Sequence of chain 5.A:
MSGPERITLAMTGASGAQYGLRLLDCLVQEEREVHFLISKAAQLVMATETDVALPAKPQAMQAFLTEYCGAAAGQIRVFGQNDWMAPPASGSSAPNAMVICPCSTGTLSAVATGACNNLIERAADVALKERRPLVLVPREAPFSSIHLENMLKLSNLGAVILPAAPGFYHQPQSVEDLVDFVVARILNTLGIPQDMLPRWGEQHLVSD

Sequence of chain 3.A:
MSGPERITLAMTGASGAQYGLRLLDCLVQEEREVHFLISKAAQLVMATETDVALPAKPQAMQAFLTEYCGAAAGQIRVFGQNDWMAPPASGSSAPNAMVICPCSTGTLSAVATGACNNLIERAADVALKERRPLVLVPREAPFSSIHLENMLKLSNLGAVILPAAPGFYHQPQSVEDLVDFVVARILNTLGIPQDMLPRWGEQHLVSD

Binding-site contacts:
Ligand atom O1 contacts residue SER111 of chain 3.A at 2.9 Å (h-bond).
Ligand atom O2 contacts residue ARG206 of chain 5.A at 2.9 Å (salt-bridge).
Ligand atom O contacts residue LYS150 of chain 3.A at 3.6 Å (salt-bridge).
Ligand atom C4 contacts residue FNR1 of chain 7.D at 3.9 Å.
Ligand atom O2 contacts residue GLY112 of chain 3.A at 2.7 Å (h-bond).
Ligand atom C1 contacts residue TYR190 of chain 5.A at 3.7 Å (hydrophobic).
Ligand atom P1 contacts residue ARG206 of chain 5.A at 3.7 Å.
Ligand atom O contacts residue GLU161 of chain 7.A at 2.6 Å (salt-bridge).
Ligand atom O2 contacts residue SER111 of chain 3.A at 3.6 Å (h-bond).
Ligand atom C5 contacts residue FNR1 of chain 7.D at 3.8 Å.
Ligand atom P1 contacts residue LYS150 of chain 3.A at 3.8 Å.
Ligand atom O1 contacts residue GLY112 of chain 3.A at 3.9 Å.
Ligand atom P1 contacts residue SER111 of chain 3.A at 3.7 Å.
Ligand atom P1 contacts residue ARG160 of chain 7.A at 3.9 Å.
Ligand atom O2 contacts residue GLU161 of chain 7.A at 3.9 Å.
Ligand atom C2 contacts residue ALA110 of chain 3.A at 3.5 Å (hydrophobic).
Ligand atom O contacts residue ARG143 of chain 3.A at 2.9 Å (salt-bridge).
Ligand atom P1 contacts residue GLY112 of chain 3.A at 3.9 Å.
Ligand atom C5 contacts residue TRP221 of chain 5.A at 3.8 Å (hydrophobic).
Ligand atom O3 contacts residue ARG160 of chain 7.A at 3.0 Å (salt-bridge).
Ligand atom C3 contacts residue SER111 of chain 3.A at 3.6 Å.
Ligand atom O1 contacts residue ARG143 of chain 3.A at 3.5 Å (salt-bridge).
Ligand atom C2 contacts residue SER111 of chain 3.A at 3.7 Å.
Ligand atom C4 contacts residue TRP221 of chain 5.A at 3.6 Å (hydrophobic).
Ligand atom O3 contacts residue TYR190 of chain 5.A at 2.7 Å (h-bond).
Ligand atom C3 contacts residue FNR1 of chain 7.D at 3.5 Å.
Ligand atom O3 contacts residue ARG206 of chain 5.A at 2.8 Å (salt-bridge).
Ligand atom P1 contacts residue TYR190 of chain 5.A at 3.8 Å.
Ligand atom C4 contacts residue TRP105 of chain 3.A at 3.2 Å (hydrophobic).
Ligand atom C1 contacts residue FNR1 of chain 7.D at 3.2 Å.
Ligand atom O2 contacts residue LYS150 of chain 3.A at 2.8 Å (salt-bridge).
Ligand atom C1 contacts residue ARG143 of chain 3.A at 3.6 Å.
Ligand atom O1 contacts residue TYR190 of chain 5.A at 3.8 Å.
Ligand atom C5 contacts residue TYR190 of chain 5.A at 3.8 Å (hydrophobic).
Ligand atom P1 contacts residue ARG143 of chain 3.A at 3.7 Å.
Ligand atom C2 contacts residue ARG143 of chain 3.A at 3.6 Å.
Ligand atom O contacts residue ARG160 of chain 7.A at 3.6 Å (salt-bridge).
Ligand atom P1 contacts residue GLU161 of chain 7.A at 3.7 Å.
Ligand atom C2 contacts residue FNR1 of chain 7.D at 3.3 Å.
Ligand atom C5 contacts residue SER111 of chain 3.A at 3.6 Å.

A protein and the small-molecule ligand that binds it are described below.
Small molecule (SMILES): C=C(C)CCOP(=O)(O)O

Sequence of chain 7.A:
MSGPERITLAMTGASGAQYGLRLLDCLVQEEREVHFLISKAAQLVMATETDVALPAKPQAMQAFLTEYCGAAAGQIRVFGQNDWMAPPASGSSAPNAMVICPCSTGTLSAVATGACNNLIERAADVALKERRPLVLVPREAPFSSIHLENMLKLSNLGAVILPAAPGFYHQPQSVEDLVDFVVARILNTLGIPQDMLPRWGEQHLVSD